Binding-site contacts:
Ligand atom C3 contacts residue ASN205 of chain 1.F at 3.9 Å.
Ligand atom C7 contacts residue ASN205 of chain 1.F at 3.4 Å.
Ligand atom C6 contacts residue VAL208 of chain 1.F at 4.3 Å (hydrophobic).
Ligand atom C5 contacts residue SER207 of chain 1.F at 4.3 Å.
Ligand atom C1 contacts residue VAL208 of chain 1.F at 4.4 Å (hydrophobic).
Ligand atom O5 contacts residue ASN205 of chain 1.F at 2.3 Å (h-bond).
Ligand atom C8 contacts residue SER207 of chain 1.F at 3.8 Å.
Ligand atom O7 contacts residue ASN205 of chain 1.F at 3.5 Å (h-bond).
Ligand atom O4 contacts residue ARG392 of chain 1.F at 3.9 Å.
Ligand atom O5 contacts residue SER207 of chain 1.F at 4.4 Å.
Ligand atom C5 contacts residue VAL208 of chain 1.F at 4.2 Å (hydrophobic).
Ligand atom C4 contacts residue ARG392 of chain 1.F at 3.9 Å.
Ligand atom C2 contacts residue ASN205 of chain 1.F at 2.6 Å.
Ligand atom C6 contacts residue LYS393 of chain 1.F at 4.3 Å.
Ligand atom O5 contacts residue VAL208 of chain 1.F at 3.6 Å.
Ligand atom C6 contacts residue ARG392 of chain 1.F at 3.9 Å.
Ligand atom C6 contacts residue SER207 of chain 1.F at 4.2 Å.
Ligand atom N2 contacts residue ASN205 of chain 1.F at 3.0 Å (h-bond).
Ligand atom C4 contacts residue ASN205 of chain 1.F at 4.3 Å.
Ligand atom C1 contacts residue SER207 of chain 1.F at 4.3 Å.
Ligand atom C5 contacts residue ASN205 of chain 1.F at 3.6 Å.
Ligand atom C6 contacts residue VAL208 of chain 1.F at 3.9 Å (hydrophobic).
Ligand atom O3 contacts residue ARG392 of chain 1.F at 4.4 Å.
Ligand atom C1 contacts residue ASN205 of chain 1.F at 1.5 Å.

A protein and the small-molecule ligand that binds it are described below.
Small molecule (SMILES): CC(=O)N[C@H]1[C@H](O[C@H]2[C@H](O)[C@@H](NC(C)=O)CO[C@@H]2CO[C@@H]2O[C@@H](C)[C@@H](O)[C@@H](O)[C@@H]2O)O[C@H](CO)[C@@H](O[C@@H]2O[C@H](CO[C@H]3O[C@H](CO)[C@@H](O)[C@H](O)[C@@H]3O)[C@@H](O)[C@H](O[C@H]3O[C@H](CO)[C@@H](O)[C@H](O)[C@@H]3O)[C@@H]2O)[C@@H]1O

Sequence of chain 1.F:
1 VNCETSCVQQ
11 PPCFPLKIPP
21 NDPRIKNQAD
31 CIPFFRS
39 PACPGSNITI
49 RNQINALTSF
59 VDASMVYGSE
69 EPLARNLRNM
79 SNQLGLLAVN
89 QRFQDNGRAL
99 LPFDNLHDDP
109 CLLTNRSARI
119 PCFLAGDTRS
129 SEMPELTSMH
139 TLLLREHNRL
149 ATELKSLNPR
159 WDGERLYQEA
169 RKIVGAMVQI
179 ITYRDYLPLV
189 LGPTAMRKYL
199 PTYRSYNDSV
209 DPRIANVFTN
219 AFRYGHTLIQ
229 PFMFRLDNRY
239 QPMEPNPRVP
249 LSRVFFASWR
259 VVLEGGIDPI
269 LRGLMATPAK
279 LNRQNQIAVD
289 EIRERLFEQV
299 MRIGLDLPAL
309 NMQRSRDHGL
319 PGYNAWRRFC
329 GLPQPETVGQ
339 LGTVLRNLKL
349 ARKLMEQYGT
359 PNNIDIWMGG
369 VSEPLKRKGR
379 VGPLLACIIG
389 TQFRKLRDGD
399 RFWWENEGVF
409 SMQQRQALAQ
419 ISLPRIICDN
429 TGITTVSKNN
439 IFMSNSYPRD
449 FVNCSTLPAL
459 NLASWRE